Sequence of chain 1.A:
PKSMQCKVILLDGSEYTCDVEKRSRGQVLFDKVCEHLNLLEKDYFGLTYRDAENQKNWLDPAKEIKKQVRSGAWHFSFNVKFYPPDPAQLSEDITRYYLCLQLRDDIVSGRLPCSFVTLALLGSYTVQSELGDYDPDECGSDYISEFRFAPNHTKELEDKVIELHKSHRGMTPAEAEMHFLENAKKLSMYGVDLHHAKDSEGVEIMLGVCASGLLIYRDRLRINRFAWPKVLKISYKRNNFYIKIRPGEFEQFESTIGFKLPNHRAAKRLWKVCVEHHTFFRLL

This protein binds this small molecule.
Small molecule (SMILES): NC(=O)CN1CCN(C(=O)c2ccco2)CC1

Binding-site contacts:
Ligand atom C10 contacts residue GLY215 of chain 1.A at 4.0 Å.
Ligand atom O2 contacts residue PHE228 of chain 1.A at 4.5 Å.
Ligand atom O1 contacts residue SER214 of chain 1.A at 4.0 Å.
Ligand atom C10 contacts residue PHE228 of chain 1.A at 4.0 Å (hydrophobic).
Ligand atom C7 contacts residue SER214 of chain 1.A at 4.0 Å.
Ligand atom C9 contacts residue LEU217 of chain 1.A at 3.8 Å (hydrophobic).
Ligand atom C8 contacts residue SER214 of chain 1.A at 3.9 Å.
Ligand atom C9 contacts residue LEU216 of chain 1.A at 4.1 Å (hydrophobic).
Ligand atom C3 contacts residue ARG227 of chain 1.A at 3.6 Å.
Ligand atom C7 contacts residue ARG227 of chain 1.A at 3.9 Å.
Ligand atom C9 contacts residue ARG227 of chain 1.A at 4.0 Å.
Ligand atom C10 contacts residue SER214 of chain 1.A at 4.4 Å.
Ligand atom O2 contacts residue ALA229 of chain 1.A at 4.1 Å.
Ligand atom C9 contacts residue SER214 of chain 1.A at 4.1 Å.
Ligand atom C8 contacts residue ARG227 of chain 1.A at 3.8 Å.
Ligand atom C10 contacts residue LEU216 of chain 1.A at 3.8 Å (hydrophobic).
Ligand atom C5 contacts residue ARG227 of chain 1.A at 4.2 Å.
Ligand atom C10 contacts residue ALA229 of chain 1.A at 4.1 Å (hydrophobic).
Ligand atom C10 contacts residue ARG227 of chain 1.A at 3.6 Å.
Ligand atom C8 contacts residue LEU217 of chain 1.A at 4.4 Å (hydrophobic).
Ligand atom C9 contacts residue CYS212 of chain 1.A at 4.0 Å (hydrophobic).
Ligand atom C6 contacts residue ARG227 of chain 1.A at 4.5 Å.
Ligand atom C4 contacts residue ARG227 of chain 1.A at 3.8 Å.
Ligand atom O2 contacts residue ARG227 of chain 1.A at 3.8 Å.
Ligand atom C9 contacts residue GLY215 of chain 1.A at 4.2 Å.
Ligand atom C2 contacts residue ARG227 of chain 1.A at 4.3 Å.
Ligand atom C6 contacts residue SER214 of chain 1.A at 4.5 Å.
Ligand atom O2 contacts residue SER214 of chain 1.A at 4.3 Å.
Ligand atom N2 contacts residue ARG227 of chain 1.A at 4.0 Å.